Binding-site contacts:
Ligand atom N02 contacts residue LEU141 of chain 1.B at 3.7 Å.
Ligand atom N04 contacts residue VAL25 of chain 1.B at 3.8 Å.
Ligand atom C20 contacts residue VAL157 of chain 1.B at 3.8 Å (hydrophobic).
Ligand atom C15 contacts residue GLU89 of chain 1.B at 3.5 Å.
Ligand atom O25 contacts residue ALA159 of chain 1.B at 3.3 Å.
Ligand atom C09 contacts residue ALA91 of chain 1.B at 3.3 Å (hydrophobic).
Ligand atom C17 contacts residue VAL157 of chain 1.B at 3.7 Å (hydrophobic).
Ligand atom N02 contacts residue LEU17 of chain 1.B at 3.8 Å.
Ligand atom N03 contacts residue TYR90 of chain 1.B at 3.8 Å.
Ligand atom C08 contacts residue PRO92 of chain 1.B at 3.7 Å (hydrophobic).
Ligand atom C05 contacts residue GLY94 of chain 1.B at 3.9 Å.
Ligand atom CL2 contacts residue LEU141 of chain 1.B at 3.5 Å.
Ligand atom C08 contacts residue ALA91 of chain 1.B at 3.4 Å (hydrophobic).
Ligand atom C13 contacts residue LEU141 of chain 1.B at 3.5 Å (hydrophobic).
Ligand atom C20 contacts residue THR95 of chain 1.B at 3.6 Å.
Ligand atom C11 contacts residue ARG15 of chain 1.B at 3.6 Å.
Ligand atom C15 contacts residue ALA91 of chain 1.B at 3.6 Å (hydrophobic).
Ligand atom C09 contacts residue GLY94 of chain 1.B at 3.6 Å.
Ligand atom C21 contacts residue LEU141 of chain 1.B at 3.8 Å (hydrophobic).
Ligand atom C12 contacts residue LEU17 of chain 1.B at 3.9 Å (hydrophobic).
Ligand atom N01 contacts residue ALA91 of chain 1.B at 2.5 Å (h-bond).
Ligand atom N03 contacts residue LEU141 of chain 1.B at 3.8 Å.
Ligand atom N03 contacts residue ALA91 of chain 1.B at 2.9 Å (h-bond).
Ligand atom C08 contacts residue LEU17 of chain 1.B at 3.9 Å (hydrophobic).
Ligand atom C19 contacts residue VAL157 of chain 1.B at 3.5 Å (hydrophobic).
Ligand atom C10 contacts residue GLY94 of chain 1.B at 3.7 Å.
Ligand atom C12 contacts residue ALA91 of chain 1.B at 3.4 Å (hydrophobic).
Ligand atom O25 contacts residue LEU17 of chain 1.B at 3.4 Å (h-bond).
Ligand atom C20 contacts residue GLU138 of chain 1.B at 3.4 Å.
Ligand atom C14 contacts residue LEU141 of chain 1.B at 3.4 Å (hydrophobic).
Ligand atom C19 contacts residue THR95 of chain 1.B at 3.6 Å.
Ligand atom C18 contacts residue GLY18 of chain 1.B at 3.8 Å.
Ligand atom C18 contacts residue VAL157 of chain 1.B at 3.4 Å (hydrophobic).
Ligand atom C08 contacts residue GLY94 of chain 1.B at 3.7 Å.
Ligand atom CL2 contacts residue ALA151 of chain 1.B at 3.3 Å.
Ligand atom O25 contacts residue ARG15 of chain 1.B at 3.3 Å (salt-bridge).
Ligand atom C15 contacts residue LEU141 of chain 1.B at 3.5 Å (hydrophobic).
Ligand atom N01 contacts residue TYR90 of chain 1.B at 3.7 Å.
Ligand atom C15 contacts residue LEU72 of chain 1.B at 3.9 Å (hydrophobic).
Ligand atom C15 contacts residue ALA38 of chain 1.B at 3.9 Å (hydrophobic).

Sequence of chain 1.B:
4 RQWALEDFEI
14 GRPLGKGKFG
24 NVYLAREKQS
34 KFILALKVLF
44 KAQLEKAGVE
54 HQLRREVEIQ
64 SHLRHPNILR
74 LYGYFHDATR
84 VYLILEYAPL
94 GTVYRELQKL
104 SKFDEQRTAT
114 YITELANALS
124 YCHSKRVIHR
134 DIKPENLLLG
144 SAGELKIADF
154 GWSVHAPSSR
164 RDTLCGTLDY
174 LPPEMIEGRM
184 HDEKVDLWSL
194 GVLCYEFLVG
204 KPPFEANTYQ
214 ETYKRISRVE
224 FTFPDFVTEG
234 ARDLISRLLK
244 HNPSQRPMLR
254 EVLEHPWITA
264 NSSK

This small molecule binds to this protein.
Small molecule (SMILES): O=C(O)c1ccc(Nc2nccc(Nc3ccccc3Cl)n2)cc1